The small molecule below binds the protein below.
Small molecule (SMILES): CC(=O)N[C@@H]1O[C@H](CO)[C@@H](O)[C@H](O)[C@H]1O

Sequence of chain 1.B:
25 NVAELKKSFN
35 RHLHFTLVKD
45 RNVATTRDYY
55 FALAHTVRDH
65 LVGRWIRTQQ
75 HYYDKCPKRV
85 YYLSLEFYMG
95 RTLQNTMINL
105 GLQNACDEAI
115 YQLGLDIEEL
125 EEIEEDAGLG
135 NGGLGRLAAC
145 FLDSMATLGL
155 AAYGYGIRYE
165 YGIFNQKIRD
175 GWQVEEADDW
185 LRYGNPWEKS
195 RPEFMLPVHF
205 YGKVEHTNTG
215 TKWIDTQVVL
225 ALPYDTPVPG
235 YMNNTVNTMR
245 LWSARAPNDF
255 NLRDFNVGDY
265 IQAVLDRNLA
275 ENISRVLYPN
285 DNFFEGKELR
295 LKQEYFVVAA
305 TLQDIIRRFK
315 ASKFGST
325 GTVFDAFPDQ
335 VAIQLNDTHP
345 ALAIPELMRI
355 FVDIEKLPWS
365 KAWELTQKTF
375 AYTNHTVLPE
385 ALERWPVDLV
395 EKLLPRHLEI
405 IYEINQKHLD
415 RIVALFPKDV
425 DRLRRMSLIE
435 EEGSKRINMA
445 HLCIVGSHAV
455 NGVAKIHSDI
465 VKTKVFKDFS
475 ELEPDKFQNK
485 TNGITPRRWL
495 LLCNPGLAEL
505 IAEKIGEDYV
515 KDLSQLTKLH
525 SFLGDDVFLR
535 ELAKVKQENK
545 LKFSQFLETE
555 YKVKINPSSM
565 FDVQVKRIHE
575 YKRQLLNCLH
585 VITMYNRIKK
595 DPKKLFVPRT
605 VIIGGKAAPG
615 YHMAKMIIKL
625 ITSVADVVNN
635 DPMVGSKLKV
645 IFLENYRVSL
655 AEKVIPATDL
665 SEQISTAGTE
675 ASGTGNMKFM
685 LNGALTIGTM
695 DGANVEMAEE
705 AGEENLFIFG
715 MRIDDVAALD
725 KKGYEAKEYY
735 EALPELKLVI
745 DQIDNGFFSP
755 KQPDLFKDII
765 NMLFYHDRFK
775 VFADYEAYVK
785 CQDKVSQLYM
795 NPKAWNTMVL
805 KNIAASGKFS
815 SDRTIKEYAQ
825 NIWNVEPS

Binding-site contacts:
Ligand atom C7 contacts residue ASN286 of chain 1.B at 3.5 Å.
Ligand atom C4 contacts residue GLY677 of chain 1.B at 3.7 Å.
Ligand atom O3 contacts residue GLY677 of chain 1.B at 3.0 Å (h-bond).
Ligand atom O2 contacts residue HIS379 of chain 1.B at 3.9 Å.
Ligand atom C3 contacts residue GLU674 of chain 1.B at 3.3 Å.
Ligand atom O5 contacts residue HIS379 of chain 1.B at 3.5 Å (h-bond).
Ligand atom C8 contacts residue THR380 of chain 1.B at 4.0 Å.
Ligand atom O6 contacts residue HIS379 of chain 1.B at 2.6 Å (h-bond).
Ligand atom C5 contacts residue GLY137 of chain 1.B at 3.8 Å.
Ligand atom C2 contacts residue GLU674 of chain 1.B at 3.7 Å.
Ligand atom O4 contacts residue SER676 of chain 1.B at 3.8 Å.
Ligand atom O2 contacts residue TYR575 of chain 1.B at 3.2 Å (h-bond).
Ligand atom O4 contacts residue ASN486 of chain 1.B at 3.5 Å (h-bond).
Ligand atom C5 contacts residue LEU138 of chain 1.B at 3.8 Å (hydrophobic).
Ligand atom C6 contacts residue ASN486 of chain 1.B at 3.2 Å.
Ligand atom C2 contacts residue HIS379 of chain 1.B at 3.3 Å.
Ligand atom C6 contacts residue HIS379 of chain 1.B at 3.3 Å.
Ligand atom C3 contacts residue GLY677 of chain 1.B at 3.7 Å.
Ligand atom C1 contacts residue ASN286 of chain 1.B at 4.0 Å.
Ligand atom O4 contacts residue GLY677 of chain 1.B at 2.9 Å (h-bond).
Ligand atom O7 contacts residue LEU138 of chain 1.B at 3.4 Å.
Ligand atom C4 contacts residue ASN486 of chain 1.B at 4.0 Å.
Ligand atom C6 contacts residue LEU138 of chain 1.B at 3.8 Å (hydrophobic).
Ligand atom O4 contacts residue THR678 of chain 1.B at 3.9 Å.
Ligand atom O6 contacts residue ASN486 of chain 1.B at 2.8 Å (h-bond).
Ligand atom N1 contacts residue HIS379 of chain 1.B at 3.2 Å (h-bond).
Ligand atom C8 contacts residue ASN286 of chain 1.B at 3.0 Å.
Ligand atom O3 contacts residue ALA675 of chain 1.B at 3.2 Å (h-bond).
Ligand atom C1 contacts residue HIS379 of chain 1.B at 3.6 Å.
Ligand atom C6 contacts residue GLY137 of chain 1.B at 3.8 Å.
Ligand atom O7 contacts residue ASN286 of chain 1.B at 3.8 Å.
Ligand atom N1 contacts residue ASN286 of chain 1.B at 3.5 Å (h-bond).
Ligand atom O2 contacts residue GLU674 of chain 1.B at 3.0 Å (salt-bridge).
Ligand atom O6 contacts residue VAL457 of chain 1.B at 3.5 Å.
Ligand atom C8 contacts residue ASP341 of chain 1.B at 4.0 Å.
Ligand atom O3 contacts residue SER676 of chain 1.B at 2.9 Å (h-bond).
Ligand atom C3 contacts residue SER676 of chain 1.B at 4.0 Å.
Ligand atom O5 contacts residue LEU138 of chain 1.B at 3.9 Å.
Ligand atom O2 contacts residue ASN286 of chain 1.B at 3.1 Å (h-bond).
Ligand atom O3 contacts residue GLU674 of chain 1.B at 2.8 Å (salt-bridge).